Sequence of chain 1.A:
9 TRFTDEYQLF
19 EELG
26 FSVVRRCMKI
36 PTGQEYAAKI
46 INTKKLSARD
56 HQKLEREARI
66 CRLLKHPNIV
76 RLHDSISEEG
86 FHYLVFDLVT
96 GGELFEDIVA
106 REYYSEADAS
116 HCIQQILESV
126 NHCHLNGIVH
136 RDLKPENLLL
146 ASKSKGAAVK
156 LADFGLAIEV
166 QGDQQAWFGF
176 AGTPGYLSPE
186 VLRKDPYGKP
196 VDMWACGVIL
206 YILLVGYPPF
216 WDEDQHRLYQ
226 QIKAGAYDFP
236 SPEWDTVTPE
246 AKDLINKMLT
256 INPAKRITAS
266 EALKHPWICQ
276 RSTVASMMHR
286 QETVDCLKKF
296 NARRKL

This protein binds this small molecule.
Small molecule (SMILES): CCN(CC)[C@@H](C)CNC(=O)c1cc(-c2cnn3ccc(-c4cccs4)nc23)nc(N2CC[C@H]2C(=O)NC)c1

Binding-site contacts:
Ligand atom C27 contacts residue LEU21 of chain 1.A at 3.8 Å (hydrophobic).
Ligand atom C14 contacts residue ASP158 of chain 1.A at 3.9 Å.
Ligand atom C15 contacts residue ASP158 of chain 1.A at 3.8 Å.
Ligand atom N34 contacts residue LEU144 of chain 1.A at 3.6 Å.
Ligand atom C18 contacts residue LEU144 of chain 1.A at 3.5 Å (hydrophobic).
Ligand atom N29 contacts residue ALA42 of chain 1.A at 3.4 Å.
Ligand atom C17 contacts residue ASN142 of chain 1.A at 3.3 Å.
Ligand atom O24 contacts residue GLY97 of chain 1.A at 3.9 Å.
Ligand atom C07 contacts residue GLY22 of chain 1.A at 3.5 Å.
Ligand atom C37 contacts residue ASP158 of chain 1.A at 3.5 Å.
Ligand atom N28 contacts residue ALA42 of chain 1.A at 3.8 Å.
Ligand atom C17 contacts residue GLU141 of chain 1.A at 3.3 Å.
Ligand atom N12 contacts residue ASP158 of chain 1.A at 3.8 Å.
Ligand atom C04 contacts residue LEU21 of chain 1.A at 3.9 Å (hydrophobic).
Ligand atom O09 contacts residue VAL29 of chain 1.A at 3.3 Å.
Ligand atom C31 contacts residue ASP92 of chain 1.A at 3.1 Å.
Ligand atom O09 contacts residue GLY22 of chain 1.A at 3.3 Å.
Ligand atom N28 contacts residue VAL94 of chain 1.A at 3.1 Å (h-bond).
Ligand atom C06 contacts residue LEU144 of chain 1.A at 3.7 Å (hydrophobic).
Ligand atom C32 contacts residue VAL75 of chain 1.A at 3.9 Å (hydrophobic).
Ligand atom C36 contacts residue VAL75 of chain 1.A at 3.8 Å (hydrophobic).
Ligand atom C32 contacts residue PHE91 of chain 1.A at 3.5 Å (hydrophobic).
Ligand atom C30 contacts residue LEU144 of chain 1.A at 3.4 Å (hydrophobic).
Ligand atom N29 contacts residue VAL94 of chain 1.A at 3.8 Å.
Ligand atom C37 contacts residue PHE91 of chain 1.A at 3.5 Å (hydrophobic).
Ligand atom N28 contacts residue LEU93 of chain 1.A at 3.6 Å.
Ligand atom C36 contacts residue PHE91 of chain 1.A at 3.4 Å (hydrophobic).
Ligand atom C32 contacts residue ALA42 of chain 1.A at 3.9 Å (hydrophobic).
Ligand atom C16 contacts residue VAL29 of chain 1.A at 3.6 Å (hydrophobic).
Ligand atom C30 contacts residue ALA42 of chain 1.A at 3.9 Å (hydrophobic).
Ligand atom C38 contacts residue ASP158 of chain 1.A at 3.5 Å.
Ligand atom C02 contacts residue LEU21 of chain 1.A at 3.8 Å (hydrophobic).
Ligand atom C03 contacts residue LEU21 of chain 1.A at 3.2 Å (hydrophobic).
Ligand atom N08 contacts residue GLY22 of chain 1.A at 3.8 Å.
Ligand atom C31 contacts residue ALA42 of chain 1.A at 3.4 Å (hydrophobic).
Ligand atom C27 contacts residue LEU93 of chain 1.A at 3.9 Å (hydrophobic).
Ligand atom C27 contacts residue VAL94 of chain 1.A at 3.3 Å (hydrophobic).
Ligand atom C26 contacts residue LEU21 of chain 1.A at 3.6 Å (hydrophobic).
Ligand atom C18 contacts residue LEU21 of chain 1.A at 3.9 Å (hydrophobic).
Ligand atom C16 contacts residue ASP158 of chain 1.A at 3.2 Å.